Binding-site contacts:
Ligand atom C5 contacts residue ASN122 of chain 1.E at 3.6 Å.
Ligand atom C8 contacts residue ASN122 of chain 1.E at 3.8 Å.
Ligand atom C4 contacts residue ASN122 of chain 1.E at 4.2 Å.
Ligand atom O5 contacts residue ASN122 of chain 1.E at 2.3 Å (h-bond).
Ligand atom C7 contacts residue LYS133 of chain 1.E at 3.7 Å.
Ligand atom N2 contacts residue LYS133 of chain 1.E at 3.2 Å (salt-bridge).
Ligand atom C7 contacts residue ASN122 of chain 1.E at 2.8 Å.
Ligand atom N2 contacts residue ASN122 of chain 1.E at 2.3 Å (h-bond).
Ligand atom C3 contacts residue ASN122 of chain 1.E at 3.8 Å.
Ligand atom C1 contacts residue ASN122 of chain 1.E at 1.4 Å.
Ligand atom O7 contacts residue LYS133 of chain 1.E at 3.4 Å (salt-bridge).
Ligand atom O7 contacts residue ASN122 of chain 1.E at 3.1 Å (h-bond).
Ligand atom C2 contacts residue ASN122 of chain 1.E at 2.5 Å.
Ligand atom C2 contacts residue LYS133 of chain 1.E at 4.3 Å.
Ligand atom O7 contacts residue GLN100 of chain 1.E at 4.2 Å.

A protein and the small-molecule ligand that binds it are described below.
Small molecule (SMILES): CC(=O)N[C@@H]1[C@@H](O)[C@H](O)[C@@H](CO)O[C@H]1O

Sequence of chain 1.E:
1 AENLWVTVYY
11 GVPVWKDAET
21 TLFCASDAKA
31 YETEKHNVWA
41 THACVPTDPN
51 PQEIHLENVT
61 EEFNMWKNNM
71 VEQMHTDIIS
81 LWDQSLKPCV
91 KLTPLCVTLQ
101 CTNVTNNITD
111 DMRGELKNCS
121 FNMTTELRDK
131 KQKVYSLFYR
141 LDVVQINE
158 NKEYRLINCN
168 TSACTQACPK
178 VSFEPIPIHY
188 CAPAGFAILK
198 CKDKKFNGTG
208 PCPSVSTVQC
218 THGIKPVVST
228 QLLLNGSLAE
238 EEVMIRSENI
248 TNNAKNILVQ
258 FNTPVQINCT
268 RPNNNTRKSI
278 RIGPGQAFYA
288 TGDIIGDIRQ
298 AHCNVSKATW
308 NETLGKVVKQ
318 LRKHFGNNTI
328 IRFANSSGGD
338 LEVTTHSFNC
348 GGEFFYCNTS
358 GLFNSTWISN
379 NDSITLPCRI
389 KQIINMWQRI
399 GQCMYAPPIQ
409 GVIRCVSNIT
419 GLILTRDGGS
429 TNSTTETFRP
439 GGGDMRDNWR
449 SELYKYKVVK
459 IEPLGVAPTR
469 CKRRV